Binding-site contacts:
Ligand atom N8 contacts residue CYS106 of chain 1.B at 2.5 Å (h-bond).
Ligand atom O1 contacts residue LEU27 of chain 1.B at 3.5 Å.
Ligand atom C9 contacts residue CYS106 of chain 1.B at 3.8 Å (hydrophobic).
Ligand atom F20 contacts residue VAL35 of chain 1.B at 3.7 Å.
Ligand atom F20 contacts residue LYS57 of chain 1.B at 3.8 Å.
Ligand atom F19 contacts residue LEU173 of chain 1.B at 3.8 Å.
Ligand atom C9 contacts residue LEU27 of chain 1.B at 3.6 Å (hydrophobic).
Ligand atom C4 contacts residue LEU27 of chain 1.B at 3.8 Å (hydrophobic).
Ligand atom C6 contacts residue ARG37 of chain 1.B at 3.8 Å.
Ligand atom N2 contacts residue LEU27 of chain 1.B at 3.6 Å.
Ligand atom C4 contacts residue ALA107 of chain 1.B at 3.9 Å (hydrophobic).
Ligand atom N12 contacts residue ALA55 of chain 1.B at 3.9 Å.
Ligand atom C9 contacts residue ALA107 of chain 1.B at 3.4 Å (hydrophobic).
Ligand atom C6 contacts residue CYS106 of chain 1.B at 2.7 Å (hydrophobic).
Ligand atom N10 contacts residue LEU27 of chain 1.B at 3.6 Å.
Ligand atom F19 contacts residue GLU105 of chain 1.B at 3.4 Å.
Ligand atom N10 contacts residue ALA107 of chain 1.B at 3.5 Å (h-bond).
Ligand atom C13 contacts residue ALA55 of chain 1.B at 3.7 Å (hydrophobic).
Ligand atom CL contacts residue LEU27 of chain 1.B at 3.5 Å.
Ligand atom F20 contacts residue VAL104 of chain 1.B at 3.4 Å.
Ligand atom N12 contacts residue ALA107 of chain 1.B at 3.0 Å (h-bond).
Ligand atom C7 contacts residue ALA108 of chain 1.B at 3.7 Å (hydrophobic).
Ligand atom N8 contacts residue ALA107 of chain 1.B at 3.1 Å (h-bond).
Ligand atom C13 contacts residue GLU105 of chain 1.B at 3.2 Å.
Ligand atom C13 contacts residue ALA107 of chain 1.B at 3.5 Å (hydrophobic).
Ligand atom C7 contacts residue CYS106 of chain 1.B at 1.7 Å (hydrophobic).
Ligand atom C5 contacts residue ALA108 of chain 1.B at 3.7 Å (hydrophobic).
Ligand atom C18 contacts residue LEU173 of chain 1.B at 3.7 Å (hydrophobic).
Ligand atom F19 contacts residue VAL104 of chain 1.B at 3.6 Å.
Ligand atom C14 contacts residue LEU173 of chain 1.B at 3.5 Å (hydrophobic).
Ligand atom C7 contacts residue ALA107 of chain 1.B at 3.6 Å (hydrophobic).
Ligand atom C6 contacts residue ALA108 of chain 1.B at 3.6 Å (hydrophobic).
Ligand atom O3 contacts residue LEU27 of chain 1.B at 3.9 Å.
Ligand atom C13 contacts residue CYS106 of chain 1.B at 3.7 Å (hydrophobic).
Ligand atom N12 contacts residue CYS106 of chain 1.B at 3.5 Å.
Ligand atom F19 contacts residue ILE88 of chain 1.B at 3.2 Å.
Ligand atom C5 contacts residue ARG37 of chain 1.B at 3.7 Å.
Ligand atom F21 contacts residue LEU173 of chain 1.B at 3.2 Å.
Ligand atom N8 contacts residue ALA108 of chain 1.B at 3.8 Å.
Ligand atom C13 contacts residue LEU173 of chain 1.B at 3.8 Å (hydrophobic).

Sequence of chain 1.B:
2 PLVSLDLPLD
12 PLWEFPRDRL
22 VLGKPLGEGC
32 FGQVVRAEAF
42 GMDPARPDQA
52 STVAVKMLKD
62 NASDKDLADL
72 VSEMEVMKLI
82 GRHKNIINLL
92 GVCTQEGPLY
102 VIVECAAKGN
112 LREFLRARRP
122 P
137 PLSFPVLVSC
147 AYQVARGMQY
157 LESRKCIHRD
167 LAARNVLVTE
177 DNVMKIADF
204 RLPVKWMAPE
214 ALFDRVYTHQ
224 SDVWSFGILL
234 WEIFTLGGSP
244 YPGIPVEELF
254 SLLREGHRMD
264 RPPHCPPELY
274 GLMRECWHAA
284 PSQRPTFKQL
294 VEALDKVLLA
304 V

A small-molecule ligand and the protein it binds are described below.
Small molecule (SMILES): O=[N+]([O-])c1cccnc1Nc1ncc(C(F)(F)F)cc1Cl